The small molecule below binds the protein below.
Small molecule (SMILES): OC[C@H]1O[C@@H](O[C@H]2[C@H](O)[C@@H](O)[C@@H](O)O[C@@H]2CO)[C@H](O)[C@@H](O)[C@H]1O

Binding-site contacts:
Ligand atom C2 contacts residue SER211 of chain 1.B at 3.8 Å.
Ligand atom C5 contacts residue SER211 of chain 1.B at 3.9 Å.
Ligand atom O6 contacts residue TYR125 of chain 1.B at 3.7 Å.
Ligand atom C6 contacts residue ALA82 of chain 1.B at 3.9 Å (hydrophobic).
Ligand atom C3 contacts residue ASP83 of chain 1.B at 3.0 Å.
Ligand atom O3 contacts residue ASP83 of chain 1.B at 2.2 Å (salt-bridge).
Ligand atom O3 contacts residue ASN127 of chain 1.B at 2.9 Å (h-bond).
Ligand atom O3 contacts residue GLY213 of chain 1.B at 2.9 Å (h-bond).
Ligand atom C3 contacts residue SER211 of chain 1.B at 4.1 Å.
Ligand atom C4 contacts residue SER211 of chain 1.B at 3.8 Å.
Ligand atom O3 contacts residue LEU212 of chain 1.B at 3.9 Å.
Ligand atom C6 contacts residue GLY214 of chain 1.B at 3.6 Å.
Ligand atom C3 contacts residue ASN127 of chain 1.B at 3.4 Å.
Ligand atom O4 contacts residue GLY214 of chain 1.B at 3.9 Å.
Ligand atom O5 contacts residue SER211 of chain 1.B at 3.2 Å (h-bond).
Ligand atom O3 contacts residue TYR125 of chain 1.B at 3.9 Å.
Ligand atom O4 contacts residue SER211 of chain 1.B at 3.8 Å.
Ligand atom O4 contacts residue ALA82 of chain 1.B at 3.4 Å.
Ligand atom C3 contacts residue GLY213 of chain 1.B at 3.9 Å.
Ligand atom O2 contacts residue ASN127 of chain 1.B at 3.6 Å (h-bond).
Ligand atom C4 contacts residue TYR125 of chain 1.B at 3.5 Å (hydrophobic).
Ligand atom C2 contacts residue ASP83 of chain 1.B at 4.2 Å.
Ligand atom C6 contacts residue TYR125 of chain 1.B at 3.5 Å (hydrophobic).
Ligand atom O3 contacts residue GLY104 of chain 1.B at 3.1 Å (h-bond).
Ligand atom O4 contacts residue ASP83 of chain 1.B at 2.6 Å (salt-bridge).
Ligand atom C4 contacts residue ALA82 of chain 1.B at 3.9 Å (hydrophobic).
Ligand atom C6 contacts residue ASP80 of chain 1.B at 3.7 Å.
Ligand atom O6 contacts residue ASP80 of chain 1.B at 3.3 Å (salt-bridge).
Ligand atom O3 contacts residue GLY214 of chain 1.B at 3.7 Å.
Ligand atom C6 contacts residue SER211 of chain 1.B at 4.1 Å.
Ligand atom O2 contacts residue GLY213 of chain 1.B at 3.5 Å (h-bond).
Ligand atom C5 contacts residue TYR125 of chain 1.B at 3.4 Å (hydrophobic).
Ligand atom O3 contacts residue SER211 of chain 1.B at 3.1 Å (h-bond).
Ligand atom O4 contacts residue SER211 of chain 1.B at 2.8 Å (h-bond).
Ligand atom O2 contacts residue GLU129 of chain 1.B at 4.1 Å.
Ligand atom O2 contacts residue LEU212 of chain 1.B at 3.4 Å.
Ligand atom C3 contacts residue TYR125 of chain 1.B at 3.5 Å (hydrophobic).
Ligand atom C1 contacts residue SER211 of chain 1.B at 3.8 Å.
Ligand atom O3 contacts residue GLY103 of chain 1.B at 3.6 Å.
Ligand atom C4 contacts residue ASP83 of chain 1.B at 2.8 Å.

Sequence of chain 1.B:
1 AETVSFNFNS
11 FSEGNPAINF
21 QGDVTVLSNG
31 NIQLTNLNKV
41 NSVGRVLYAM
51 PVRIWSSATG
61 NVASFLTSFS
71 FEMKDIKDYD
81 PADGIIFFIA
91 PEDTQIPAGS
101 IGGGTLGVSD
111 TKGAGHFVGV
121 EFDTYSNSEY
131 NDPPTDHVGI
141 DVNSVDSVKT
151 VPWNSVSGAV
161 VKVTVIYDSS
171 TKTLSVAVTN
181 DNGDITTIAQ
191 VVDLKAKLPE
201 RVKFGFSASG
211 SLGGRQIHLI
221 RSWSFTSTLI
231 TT